Binding-site contacts:
Ligand atom N10 contacts residue ASP123 of chain 1.C at 4.5 Å.
Ligand atom N03 contacts residue HIS122 of chain 1.A at 3.4 Å.
Ligand atom O04 contacts residue HIS122 of chain 1.B at 2.8 Å.
Ligand atom C07 contacts residue ASN125 of chain 1.C at 3.0 Å.
Ligand atom O01 contacts residue HIS122 of chain 1.C at 2.3 Å (h-bond).
Ligand atom C08 contacts residue ASN125 of chain 1.C at 4.3 Å.
Ligand atom C02 contacts residue ZN1 of chain 1.CB at 2.6 Å.
Ligand atom O04 contacts residue ZN1 of chain 1.CB at 2.0 Å.
Ligand atom C05 contacts residue ZN1 of chain 1.CB at 4.1 Å.
Ligand atom O01 contacts residue HIS122 of chain 1.B at 4.0 Å.
Ligand atom C07 contacts residue ASP123 of chain 1.C at 3.7 Å.
Ligand atom C05 contacts residue HIS122 of chain 1.C at 4.1 Å.
Ligand atom C02 contacts residue HIS122 of chain 1.C at 3.2 Å.
Ligand atom N03 contacts residue HIS122 of chain 1.B at 4.1 Å.
Ligand atom C07 contacts residue HIS122 of chain 1.C at 3.8 Å.
Ligand atom C06 contacts residue HIS122 of chain 1.C at 3.3 Å.
Ligand atom C06 contacts residue ASN125 of chain 1.C at 2.9 Å.
Ligand atom C06 contacts residue ASP123 of chain 1.C at 4.5 Å.
Ligand atom C02 contacts residue HIS122 of chain 1.A at 3.3 Å.
Ligand atom O01 contacts residue HIS122 of chain 1.A at 2.7 Å.
Ligand atom C08 contacts residue ASP123 of chain 1.C at 4.3 Å.
Ligand atom C05 contacts residue ASN125 of chain 1.C at 4.3 Å.
Ligand atom N03 contacts residue HIS122 of chain 1.C at 3.8 Å.
Ligand atom O01 contacts residue ZN1 of chain 1.CB at 2.0 Å.
Ligand atom N03 contacts residue ZN1 of chain 1.CB at 2.6 Å.
Ligand atom O04 contacts residue HIS122 of chain 1.C at 3.7 Å.
Ligand atom O04 contacts residue HIS122 of chain 1.A at 2.9 Å.

Sequence of chain 1.A:
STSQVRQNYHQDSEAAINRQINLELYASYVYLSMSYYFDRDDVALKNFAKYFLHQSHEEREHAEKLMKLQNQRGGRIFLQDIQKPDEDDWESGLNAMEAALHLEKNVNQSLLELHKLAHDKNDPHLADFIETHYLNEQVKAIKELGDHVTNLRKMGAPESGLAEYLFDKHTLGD

Sequence of chain 1.B:
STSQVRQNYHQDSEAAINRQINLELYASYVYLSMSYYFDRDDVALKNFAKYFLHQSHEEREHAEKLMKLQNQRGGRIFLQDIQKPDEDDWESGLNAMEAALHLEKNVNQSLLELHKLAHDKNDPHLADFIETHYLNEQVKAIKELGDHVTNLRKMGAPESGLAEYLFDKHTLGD

The protein below binds the small molecule below.
Small molecule (SMILES): O=C(NO)c1ccc(C(=O)NO)o1

Sequence of chain 1.C:
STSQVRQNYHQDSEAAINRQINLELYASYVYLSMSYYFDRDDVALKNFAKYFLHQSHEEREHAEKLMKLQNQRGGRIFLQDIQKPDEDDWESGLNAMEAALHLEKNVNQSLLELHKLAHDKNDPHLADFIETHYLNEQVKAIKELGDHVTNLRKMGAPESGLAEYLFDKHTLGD